This protein binds this small molecule.
Small molecule (SMILES): CSC[C@H]1O[C@@H](n2cnc3c(N)ncnc32)[C@H](O)[C@@H]1O

Sequence of chain 2.A:
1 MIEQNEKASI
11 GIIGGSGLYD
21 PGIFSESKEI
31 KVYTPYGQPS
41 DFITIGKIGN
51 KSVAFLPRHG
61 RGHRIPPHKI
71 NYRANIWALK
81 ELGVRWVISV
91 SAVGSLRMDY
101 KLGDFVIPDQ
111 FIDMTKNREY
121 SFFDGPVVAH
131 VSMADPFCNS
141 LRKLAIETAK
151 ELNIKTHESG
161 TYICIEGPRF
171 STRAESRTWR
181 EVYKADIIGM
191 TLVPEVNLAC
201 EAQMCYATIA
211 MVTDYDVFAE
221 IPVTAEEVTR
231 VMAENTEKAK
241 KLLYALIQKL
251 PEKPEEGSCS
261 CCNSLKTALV

Binding-site contacts:
Ligand atom S5' contacts residue VAL228 of chain 2.C at 3.8 Å.
Ligand atom O2' contacts residue SO41 of chain 2.O at 2.9 Å (h-bond).
Ligand atom C8 contacts residue ASP214 of chain 2.C at 3.4 Å.
Ligand atom C2' contacts residue SO41 of chain 2.O at 3.8 Å.
Ligand atom C4 contacts residue ILE188 of chain 2.C at 3.8 Å (hydrophobic).
Ligand atom O2' contacts residue GLY189 of chain 2.C at 3.8 Å.
Ligand atom N3 contacts residue MET190 of chain 2.C at 3.7 Å.
Ligand atom C1' contacts residue ALA92 of chain 2.C at 3.4 Å (hydrophobic).
Ligand atom C5 contacts residue ILE188 of chain 2.C at 3.8 Å (hydrophobic).
Ligand atom N3 contacts residue GLY189 of chain 2.C at 3.5 Å.
Ligand atom C6 contacts residue ILE188 of chain 2.C at 3.6 Å (hydrophobic).
Ligand atom N1 contacts residue ILE188 of chain 2.C at 3.6 Å.
Ligand atom C5 contacts residue GLY94 of chain 2.C at 3.6 Å.
Ligand atom C4' contacts residue SER16 of chain 2.C at 3.7 Å.
Ligand atom O3' contacts residue HIS59 of chain 2.C at 3.6 Å.
Ligand atom S5' contacts residue HIS130 of chain 2.A at 3.8 Å.
Ligand atom C5' contacts residue HIS130 of chain 2.A at 3.2 Å.
Ligand atom C5 contacts residue PHE170 of chain 2.C at 3.8 Å (hydrophobic).
Ligand atom N7 contacts residue VAL93 of chain 2.C at 3.6 Å.
Ligand atom O3' contacts residue PRO67 of chain 2.C at 3.6 Å.
Ligand atom C2' contacts residue MET190 of chain 2.C at 3.8 Å (hydrophobic).
Ligand atom N7 contacts residue GLY94 of chain 2.C at 3.3 Å (h-bond).
Ligand atom C8 contacts residue VAL228 of chain 2.C at 3.8 Å (hydrophobic).
Ligand atom C8 contacts residue THR213 of chain 2.C at 3.8 Å.
Ligand atom C8 contacts residue ALA92 of chain 2.C at 3.8 Å (hydrophobic).
Ligand atom N6 contacts residue ASP216 of chain 2.C at 2.9 Å (salt-bridge).
Ligand atom N1 contacts residue PHE170 of chain 2.C at 3.7 Å.
Ligand atom C2 contacts residue MET190 of chain 2.C at 3.7 Å (hydrophobic).
Ligand atom CS contacts residue VAL270 of chain 2.A at 3.8 Å (hydrophobic).
Ligand atom N6 contacts residue ASP214 of chain 2.C at 2.9 Å (salt-bridge).
Ligand atom C3' contacts residue SO41 of chain 2.O at 3.4 Å.
Ligand atom O3' contacts residue SO41 of chain 2.O at 2.6 Å (h-bond).
Ligand atom N6 contacts residue GLY94 of chain 2.C at 3.6 Å.
Ligand atom N6 contacts residue ILE188 of chain 2.C at 3.5 Å.
Ligand atom C4' contacts residue SO41 of chain 2.O at 3.6 Å.
Ligand atom C5 contacts residue ASP214 of chain 2.C at 3.7 Å.
Ligand atom N7 contacts residue ASP214 of chain 2.C at 2.6 Å (salt-bridge).
Ligand atom N9 contacts residue ALA92 of chain 2.C at 3.7 Å.
Ligand atom O2' contacts residue MET190 of chain 2.C at 3.0 Å (h-bond).
Ligand atom CS contacts residue SER16 of chain 2.C at 3.6 Å.

Sequence of chain 2.C:
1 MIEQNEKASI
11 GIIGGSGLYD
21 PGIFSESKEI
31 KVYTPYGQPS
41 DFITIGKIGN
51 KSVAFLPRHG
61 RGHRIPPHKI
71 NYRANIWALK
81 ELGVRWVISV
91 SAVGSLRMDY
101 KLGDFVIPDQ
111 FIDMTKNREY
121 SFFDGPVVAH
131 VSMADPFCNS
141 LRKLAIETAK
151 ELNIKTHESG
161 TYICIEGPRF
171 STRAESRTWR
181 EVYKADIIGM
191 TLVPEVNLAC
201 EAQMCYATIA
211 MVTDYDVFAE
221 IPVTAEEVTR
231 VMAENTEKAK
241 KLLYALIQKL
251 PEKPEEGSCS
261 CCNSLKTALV